Binding-site contacts:
Ligand atom C7 contacts residue ASN17 of chain 1.A at 3.2 Å.
Ligand atom C4 contacts residue ASN137 of chain 1.A at 4.1 Å.
Ligand atom O6 contacts residue CYS15 of chain 1.A at 2.5 Å (h-bond).
Ligand atom C6 contacts residue CYS15 of chain 1.A at 3.3 Å (hydrophobic).
Ligand atom N2 contacts residue ASN17 of chain 1.A at 2.8 Å (h-bond).
Ligand atom O3 contacts residue ASN137 of chain 1.A at 3.8 Å.
Ligand atom C2 contacts residue ASN17 of chain 1.A at 2.4 Å.
Ligand atom O6 contacts residue VAL16 of chain 1.A at 3.2 Å.
Ligand atom C3 contacts residue ASN137 of chain 1.A at 3.9 Å.
Ligand atom O5 contacts residue ASN17 of chain 1.A at 2.4 Å (h-bond).
Ligand atom O7 contacts residue ASN17 of chain 1.A at 3.3 Å (h-bond).
Ligand atom O5 contacts residue VAL16 of chain 1.A at 4.4 Å.
Ligand atom C2 contacts residue ASN137 of chain 1.A at 3.3 Å.
Ligand atom O5 contacts residue ASN137 of chain 1.A at 4.3 Å.
Ligand atom C3 contacts residue ASN17 of chain 1.A at 3.8 Å.
Ligand atom C1 contacts residue ASN17 of chain 1.A at 1.4 Å.
Ligand atom C4 contacts residue ASN17 of chain 1.A at 4.2 Å.
Ligand atom C5 contacts residue ASN17 of chain 1.A at 3.7 Å.
Ligand atom N2 contacts residue ASN137 of chain 1.A at 4.0 Å.
Ligand atom C7 contacts residue ASN137 of chain 1.A at 3.8 Å.
Ligand atom O6 contacts residue ASN17 of chain 1.A at 3.6 Å.
Ligand atom C1 contacts residue ASN137 of chain 1.A at 4.2 Å.
Ligand atom O7 contacts residue ASN137 of chain 1.A at 2.9 Å (h-bond).
Ligand atom C8 contacts residue ASN17 of chain 1.A at 4.3 Å.

Sequence of chain 1.A:
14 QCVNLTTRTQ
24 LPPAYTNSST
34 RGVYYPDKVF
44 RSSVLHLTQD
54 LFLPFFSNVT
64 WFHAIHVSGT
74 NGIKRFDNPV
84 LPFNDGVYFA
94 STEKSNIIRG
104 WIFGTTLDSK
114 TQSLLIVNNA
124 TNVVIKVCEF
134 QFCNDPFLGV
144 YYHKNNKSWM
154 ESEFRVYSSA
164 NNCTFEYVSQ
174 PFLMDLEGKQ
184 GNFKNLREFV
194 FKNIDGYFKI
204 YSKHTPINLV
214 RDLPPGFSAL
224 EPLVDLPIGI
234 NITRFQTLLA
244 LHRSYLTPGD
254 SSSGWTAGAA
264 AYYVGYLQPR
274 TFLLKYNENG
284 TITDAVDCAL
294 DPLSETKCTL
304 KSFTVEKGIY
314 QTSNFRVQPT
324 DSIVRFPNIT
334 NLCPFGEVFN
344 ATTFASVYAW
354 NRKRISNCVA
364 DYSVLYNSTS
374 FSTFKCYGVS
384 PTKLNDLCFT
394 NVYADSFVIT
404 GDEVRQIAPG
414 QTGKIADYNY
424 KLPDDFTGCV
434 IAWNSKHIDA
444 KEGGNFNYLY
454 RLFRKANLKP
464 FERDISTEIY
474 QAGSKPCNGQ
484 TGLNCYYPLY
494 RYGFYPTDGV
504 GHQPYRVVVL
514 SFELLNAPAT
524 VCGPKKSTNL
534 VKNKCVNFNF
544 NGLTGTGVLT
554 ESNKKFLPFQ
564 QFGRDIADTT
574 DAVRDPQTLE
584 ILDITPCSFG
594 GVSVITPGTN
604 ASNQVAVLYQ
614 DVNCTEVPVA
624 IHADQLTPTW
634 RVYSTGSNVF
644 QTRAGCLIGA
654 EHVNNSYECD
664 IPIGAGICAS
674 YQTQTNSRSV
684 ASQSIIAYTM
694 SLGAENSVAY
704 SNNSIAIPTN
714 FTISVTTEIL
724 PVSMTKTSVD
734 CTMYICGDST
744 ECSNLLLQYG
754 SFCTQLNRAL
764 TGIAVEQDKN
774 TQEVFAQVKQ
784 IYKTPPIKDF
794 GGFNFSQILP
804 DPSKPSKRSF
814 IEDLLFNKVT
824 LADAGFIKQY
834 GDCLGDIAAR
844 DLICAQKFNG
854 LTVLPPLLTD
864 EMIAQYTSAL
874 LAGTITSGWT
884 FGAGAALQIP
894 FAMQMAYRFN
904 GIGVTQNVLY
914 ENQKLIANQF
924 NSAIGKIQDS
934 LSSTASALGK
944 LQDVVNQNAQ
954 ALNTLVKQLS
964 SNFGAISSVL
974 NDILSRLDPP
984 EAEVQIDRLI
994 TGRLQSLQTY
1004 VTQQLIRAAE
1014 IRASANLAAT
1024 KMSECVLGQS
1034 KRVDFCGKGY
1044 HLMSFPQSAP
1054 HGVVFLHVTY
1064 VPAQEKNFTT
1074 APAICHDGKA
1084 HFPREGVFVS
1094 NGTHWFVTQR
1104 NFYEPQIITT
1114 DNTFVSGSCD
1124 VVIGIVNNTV

This protein binds this small molecule.
Small molecule (SMILES): CC(=O)N[C@@H]1[C@@H](O)[C@H](O)[C@@H](CO)O[C@H]1O